Sequence of chain 1.B:
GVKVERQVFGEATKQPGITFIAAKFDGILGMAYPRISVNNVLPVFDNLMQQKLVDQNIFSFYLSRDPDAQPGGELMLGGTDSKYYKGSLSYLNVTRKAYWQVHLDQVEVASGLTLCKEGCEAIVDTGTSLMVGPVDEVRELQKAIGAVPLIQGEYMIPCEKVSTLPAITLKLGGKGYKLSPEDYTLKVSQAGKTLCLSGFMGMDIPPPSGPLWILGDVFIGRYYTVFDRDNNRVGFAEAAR

Sequence of chain 1.A:
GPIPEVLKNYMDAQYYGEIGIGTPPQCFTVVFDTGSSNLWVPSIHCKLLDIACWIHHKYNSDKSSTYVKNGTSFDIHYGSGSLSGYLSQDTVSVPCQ

Binding-site contacts:
Ligand atom C22 contacts residue ILE28 of chain 1.B at 3.6 Å (hydrophobic).
Ligand atom C16 contacts residue THR128 of chain 1.B at 3.6 Å.
Ligand atom O3 contacts residue GLY79 of chain 1.A at 3.3 Å (h-bond).
Ligand atom N contacts residue TYR78 of chain 1.A at 3.7 Å.
Ligand atom O1 contacts residue TYR99 of chain 1.B at 2.6 Å (h-bond).
Ligand atom O contacts residue ASP125 of chain 1.B at 2.6 Å (salt-bridge).
Ligand atom C26 contacts residue PHE25 of chain 1.B at 3.7 Å (hydrophobic).
Ligand atom C18 contacts residue SER80 of chain 1.A at 3.3 Å.
Ligand atom C23 contacts residue ILE28 of chain 1.B at 3.5 Å (hydrophobic).
Ligand atom C1 contacts residue GLY35 of chain 1.A at 3.5 Å.
Ligand atom C23 contacts residue TYR78 of chain 1.A at 3.6 Å (hydrophobic).
Ligand atom O3 contacts residue SER80 of chain 1.A at 3.0 Å (h-bond).
Ligand atom C21 contacts residue ASP33 of chain 1.A at 3.2 Å.
Ligand atom C21 contacts residue GLY127 of chain 1.B at 3.6 Å.
Ligand atom O contacts residue ASP33 of chain 1.A at 2.6 Å (salt-bridge).
Ligand atom C10 contacts residue GLY79 of chain 1.A at 3.6 Å.
Ligand atom C2 contacts residue GLY35 of chain 1.A at 3.7 Å.
Ligand atom C5 contacts residue HIS77 of chain 1.A at 3.5 Å.
Ligand atom O contacts residue GLY127 of chain 1.B at 3.7 Å.
Ligand atom N1 contacts residue HIS77 of chain 1.A at 2.9 Å (h-bond).
Ligand atom C7 contacts residue TYR99 of chain 1.B at 3.7 Å (hydrophobic).
Ligand atom C24 contacts residue ILE28 of chain 1.B at 3.7 Å (hydrophobic).
Ligand atom O contacts residue GLY35 of chain 1.A at 3.6 Å.
Ligand atom C15 contacts residue MET203 of chain 1.B at 3.5 Å (hydrophobic).
Ligand atom C14 contacts residue MET203 of chain 1.B at 3.7 Å (hydrophobic).
Ligand atom C1 contacts residue ASP125 of chain 1.B at 3.6 Å.
Ligand atom C8 contacts residue HIS77 of chain 1.A at 3.7 Å.
Ligand atom C6 contacts residue GLY35 of chain 1.A at 3.5 Å.
Ligand atom C18 contacts residue THR128 of chain 1.B at 3.6 Å.
Ligand atom O2 contacts residue TYR78 of chain 1.A at 3.2 Å.
Ligand atom O3 contacts residue TYR78 of chain 1.A at 3.5 Å.
Ligand atom N2 contacts residue GLY127 of chain 1.B at 3.1 Å (h-bond).
Ligand atom C3 contacts residue TYR78 of chain 1.A at 3.7 Å (hydrophobic).
Ligand atom C20 contacts residue SER80 of chain 1.A at 3.6 Å.
Ligand atom C contacts residue ASP125 of chain 1.B at 3.7 Å.
Ligand atom C contacts residue ASP33 of chain 1.A at 3.3 Å.
Ligand atom O2 contacts residue GLY79 of chain 1.A at 2.8 Å (h-bond).
Ligand atom C14 contacts residue ILE214 of chain 1.B at 3.4 Å (hydrophobic).
Ligand atom C27 contacts residue GLY127 of chain 1.B at 3.5 Å.
Ligand atom N contacts residue GLY35 of chain 1.A at 3.0 Å (h-bond).

A small-molecule ligand and the protein it binds are described below.
Small molecule (SMILES): CC(C)[C@@H]1NC(=O)C[C@H](O)[C@H](Cc2ccccc2)NC(=O)CCCCCCCCCCCNC1=O